Sequence of chain 1.A:
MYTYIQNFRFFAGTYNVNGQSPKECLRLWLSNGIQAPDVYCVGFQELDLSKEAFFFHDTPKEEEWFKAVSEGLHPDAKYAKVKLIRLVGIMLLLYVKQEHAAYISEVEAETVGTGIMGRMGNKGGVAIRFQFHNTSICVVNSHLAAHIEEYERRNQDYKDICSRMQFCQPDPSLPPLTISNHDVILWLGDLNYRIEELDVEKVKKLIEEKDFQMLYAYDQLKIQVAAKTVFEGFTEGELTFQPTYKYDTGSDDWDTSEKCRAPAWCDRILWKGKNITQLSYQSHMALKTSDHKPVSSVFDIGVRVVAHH

The small molecule below binds the protein below.
Small molecule (SMILES): O=P(O)(O)Oc1cc(OP(=O)(O)O)c(OP(=O)(O)O)cc1OP(=O)(O)O

Binding-site contacts:
Ligand atom OAF contacts residue HIS309 of chain 1.A at 3.4 Å.
Ligand atom PAW contacts residue HIS309 of chain 1.A at 3.6 Å.
Ligand atom OAH contacts residue MET1 of chain 1.A at 4.3 Å.
Ligand atom PAW contacts residue MET1 of chain 1.A at 3.7 Å.
Ligand atom OAG contacts residue HIS308 of chain 1.A at 3.5 Å (h-bond).
Ligand atom OAO contacts residue MET1 of chain 1.A at 4.2 Å.
Ligand atom OAF contacts residue MET1 of chain 1.A at 2.7 Å (h-bond).
Ligand atom OAA contacts residue MET1 of chain 1.A at 3.7 Å.
Ligand atom OAA contacts residue HIS309 of chain 1.A at 3.7 Å.
Ligand atom CAN contacts residue MET1 of chain 1.A at 4.5 Å (hydrophobic).
Ligand atom CAV contacts residue MET1 of chain 1.A at 4.4 Å (hydrophobic).
Ligand atom CAU contacts residue MET1 of chain 1.A at 4.4 Å (hydrophobic).
Ligand atom OAH contacts residue HIS308 of chain 1.A at 2.6 Å (h-bond).
Ligand atom PAX contacts residue HIS308 of chain 1.A at 3.7 Å.
Ligand atom OAE contacts residue HIS309 of chain 1.A at 3.3 Å.